Sequence of chain 1.A:
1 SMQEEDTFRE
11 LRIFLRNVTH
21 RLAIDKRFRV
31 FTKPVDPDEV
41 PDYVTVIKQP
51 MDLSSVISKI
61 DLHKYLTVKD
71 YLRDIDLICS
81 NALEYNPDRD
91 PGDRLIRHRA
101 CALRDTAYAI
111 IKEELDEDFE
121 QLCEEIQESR

Binding-site contacts:
Ligand atom C13 contacts residue VAL40 of chain 1.A at 3.9 Å (hydrophobic).
Ligand atom C17 contacts residue ILE96 of chain 1.A at 4.4 Å (hydrophobic).
Ligand atom C20 contacts residue TYR85 of chain 1.A at 4.1 Å (hydrophobic).
Ligand atom C20 contacts residue ILE96 of chain 1.A at 3.4 Å (hydrophobic).
Ligand atom C17 contacts residue TYR85 of chain 1.A at 4.3 Å (hydrophobic).
Ligand atom N18 contacts residue ILE96 of chain 1.A at 3.7 Å.
Ligand atom C08 contacts residue VAL30 of chain 1.A at 4.4 Å (hydrophobic).
Ligand atom N18 contacts residue ASN86 of chain 1.A at 3.1 Å (h-bond).
Ligand atom O21 contacts residue TYR85 of chain 1.A at 3.9 Å.
Ligand atom C05 contacts residue VAL30 of chain 1.A at 3.8 Å (hydrophobic).
Ligand atom C20 contacts residue TYR43 of chain 1.A at 4.2 Å (hydrophobic).
Ligand atom C20 contacts residue ASN86 of chain 1.A at 3.5 Å.
Ligand atom C11 contacts residue VAL40 of chain 1.A at 3.6 Å (hydrophobic).
Ligand atom C15 contacts residue VAL40 of chain 1.A at 4.4 Å (hydrophobic).
Ligand atom O21 contacts residue ASN86 of chain 1.A at 2.7 Å (h-bond).
Ligand atom C15 contacts residue ASN86 of chain 1.A at 3.9 Å.
Ligand atom O21 contacts residue ILE96 of chain 1.A at 3.4 Å.
Ligand atom C06 contacts residue VAL30 of chain 1.A at 3.6 Å (hydrophobic).
Ligand atom O21 contacts residue ALA82 of chain 1.A at 4.3 Å.
Ligand atom O21 contacts residue TYR43 of chain 1.A at 4.0 Å.
Ligand atom N18 contacts residue TYR85 of chain 1.A at 3.6 Å.
Ligand atom C17 contacts residue ASN86 of chain 1.A at 3.9 Å.
Ligand atom C01 contacts residue VAL30 of chain 1.A at 3.8 Å (hydrophobic).
Ligand atom C01 contacts residue ILE96 of chain 1.A at 4.3 Å (hydrophobic).
Ligand atom C05 contacts residue VAL35 of chain 1.A at 3.9 Å (hydrophobic).
Ligand atom C05 contacts residue ILE96 of chain 1.A at 3.8 Å (hydrophobic).
Ligand atom C06 contacts residue ILE96 of chain 1.A at 4.4 Å (hydrophobic).
Ligand atom C08 contacts residue VAL40 of chain 1.A at 4.3 Å (hydrophobic).
Ligand atom C06 contacts residue VAL35 of chain 1.A at 4.0 Å (hydrophobic).
Ligand atom C01 contacts residue VAL35 of chain 1.A at 3.7 Å (hydrophobic).
Ligand atom C15 contacts residue TYR85 of chain 1.A at 4.2 Å (hydrophobic).
Ligand atom C09 contacts residue VAL40 of chain 1.A at 3.8 Å (hydrophobic).

A small-molecule ligand and the protein it binds are described below.
Small molecule (SMILES): Cc1cc2ccccc2[nH]c1=O